A small-molecule ligand and the protein it binds are described below.
Small molecule (SMILES): CC(=O)N[C@@H]1[C@@H](O)[C@H](O)[C@@H](CO)O[C@H]1O

Sequence of chain 1.C:
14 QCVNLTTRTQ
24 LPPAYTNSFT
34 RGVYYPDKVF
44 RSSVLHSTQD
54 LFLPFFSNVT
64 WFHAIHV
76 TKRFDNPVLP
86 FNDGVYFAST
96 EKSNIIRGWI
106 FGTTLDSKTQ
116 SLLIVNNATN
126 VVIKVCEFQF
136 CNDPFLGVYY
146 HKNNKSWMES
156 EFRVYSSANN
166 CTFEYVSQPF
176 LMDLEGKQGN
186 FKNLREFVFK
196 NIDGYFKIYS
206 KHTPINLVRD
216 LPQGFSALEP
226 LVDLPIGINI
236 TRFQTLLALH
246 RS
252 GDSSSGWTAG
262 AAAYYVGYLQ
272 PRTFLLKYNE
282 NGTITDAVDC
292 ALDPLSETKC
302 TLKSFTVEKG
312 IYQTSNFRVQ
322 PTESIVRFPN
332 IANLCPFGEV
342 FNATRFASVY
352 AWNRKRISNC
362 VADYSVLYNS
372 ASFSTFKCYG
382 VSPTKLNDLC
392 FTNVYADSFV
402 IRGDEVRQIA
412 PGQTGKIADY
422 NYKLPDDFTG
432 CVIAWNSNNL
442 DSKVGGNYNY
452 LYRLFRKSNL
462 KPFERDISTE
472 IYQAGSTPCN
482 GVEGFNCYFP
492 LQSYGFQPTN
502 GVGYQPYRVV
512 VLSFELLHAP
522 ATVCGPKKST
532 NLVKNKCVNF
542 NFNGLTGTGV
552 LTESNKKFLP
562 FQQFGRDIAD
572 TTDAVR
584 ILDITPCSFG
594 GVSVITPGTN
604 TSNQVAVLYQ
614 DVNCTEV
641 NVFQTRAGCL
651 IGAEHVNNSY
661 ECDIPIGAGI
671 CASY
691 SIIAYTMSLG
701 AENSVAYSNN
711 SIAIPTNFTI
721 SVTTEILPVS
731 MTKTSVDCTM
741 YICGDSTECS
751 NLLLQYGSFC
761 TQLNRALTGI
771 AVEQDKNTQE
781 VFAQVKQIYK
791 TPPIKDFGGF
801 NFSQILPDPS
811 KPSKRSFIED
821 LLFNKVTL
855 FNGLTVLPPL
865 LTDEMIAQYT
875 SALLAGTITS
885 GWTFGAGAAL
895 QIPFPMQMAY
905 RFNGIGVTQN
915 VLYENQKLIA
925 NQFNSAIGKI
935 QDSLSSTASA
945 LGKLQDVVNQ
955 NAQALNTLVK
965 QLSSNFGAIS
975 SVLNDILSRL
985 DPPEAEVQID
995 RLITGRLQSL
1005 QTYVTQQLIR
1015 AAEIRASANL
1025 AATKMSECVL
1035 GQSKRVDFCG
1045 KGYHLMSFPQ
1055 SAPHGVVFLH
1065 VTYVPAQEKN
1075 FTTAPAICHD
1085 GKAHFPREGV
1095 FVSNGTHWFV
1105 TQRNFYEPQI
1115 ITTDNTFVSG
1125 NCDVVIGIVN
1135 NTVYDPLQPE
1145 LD

Sequence of chain 1.A:
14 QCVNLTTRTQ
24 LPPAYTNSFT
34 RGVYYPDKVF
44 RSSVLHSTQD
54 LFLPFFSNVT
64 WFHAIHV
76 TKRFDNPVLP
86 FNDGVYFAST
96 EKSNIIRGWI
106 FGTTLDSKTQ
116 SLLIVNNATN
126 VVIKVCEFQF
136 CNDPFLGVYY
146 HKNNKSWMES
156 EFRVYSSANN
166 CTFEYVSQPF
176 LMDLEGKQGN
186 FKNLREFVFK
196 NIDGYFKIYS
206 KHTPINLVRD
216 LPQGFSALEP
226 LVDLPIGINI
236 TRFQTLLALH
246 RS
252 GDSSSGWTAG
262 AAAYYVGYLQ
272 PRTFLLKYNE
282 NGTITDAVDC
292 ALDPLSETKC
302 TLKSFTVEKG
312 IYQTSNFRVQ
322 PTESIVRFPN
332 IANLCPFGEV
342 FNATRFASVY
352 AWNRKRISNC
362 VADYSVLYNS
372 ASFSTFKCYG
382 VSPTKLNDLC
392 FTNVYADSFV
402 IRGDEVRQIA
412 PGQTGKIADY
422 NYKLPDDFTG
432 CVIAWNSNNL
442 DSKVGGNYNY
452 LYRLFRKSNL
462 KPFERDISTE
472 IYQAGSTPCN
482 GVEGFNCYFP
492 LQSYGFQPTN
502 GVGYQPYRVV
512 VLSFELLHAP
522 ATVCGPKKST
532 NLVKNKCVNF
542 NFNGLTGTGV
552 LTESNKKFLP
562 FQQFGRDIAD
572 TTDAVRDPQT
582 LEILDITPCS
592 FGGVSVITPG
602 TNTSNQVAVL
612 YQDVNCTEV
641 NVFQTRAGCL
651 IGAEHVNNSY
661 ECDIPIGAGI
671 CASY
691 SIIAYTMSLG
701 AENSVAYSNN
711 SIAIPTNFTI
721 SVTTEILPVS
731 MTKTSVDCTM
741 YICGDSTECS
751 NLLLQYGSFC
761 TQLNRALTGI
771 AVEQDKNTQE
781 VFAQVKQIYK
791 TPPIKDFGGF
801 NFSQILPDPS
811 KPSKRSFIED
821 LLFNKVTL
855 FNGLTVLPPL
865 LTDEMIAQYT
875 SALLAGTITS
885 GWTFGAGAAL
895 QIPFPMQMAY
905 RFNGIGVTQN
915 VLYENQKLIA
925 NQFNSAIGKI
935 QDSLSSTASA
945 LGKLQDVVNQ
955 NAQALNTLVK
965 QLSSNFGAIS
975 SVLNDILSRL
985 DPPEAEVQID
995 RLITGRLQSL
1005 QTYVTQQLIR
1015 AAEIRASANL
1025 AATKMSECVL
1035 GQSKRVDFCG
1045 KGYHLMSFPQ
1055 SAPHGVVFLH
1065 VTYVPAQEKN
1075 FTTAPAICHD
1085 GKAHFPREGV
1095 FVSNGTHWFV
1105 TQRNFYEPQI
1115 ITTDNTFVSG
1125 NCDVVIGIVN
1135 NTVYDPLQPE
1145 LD

Binding-site contacts:
Ligand atom C8 contacts residue ASN710 of chain 1.C at 3.8 Å.
Ligand atom C2 contacts residue ASN709 of chain 1.C at 2.5 Å.
Ligand atom C7 contacts residue ASN710 of chain 1.C at 4.2 Å.
Ligand atom N2 contacts residue ASN710 of chain 1.C at 3.9 Å.
Ligand atom C7 contacts residue ASN709 of chain 1.C at 3.2 Å.
Ligand atom C7 contacts residue GLY1131 of chain 1.C at 4.3 Å.
Ligand atom N2 contacts residue ASN709 of chain 1.C at 2.9 Å (h-bond).
Ligand atom C8 contacts residue GLY1131 of chain 1.C at 3.7 Å.
Ligand atom C5 contacts residue ASN709 of chain 1.C at 3.7 Å.
Ligand atom C8 contacts residue ASN709 of chain 1.C at 4.4 Å.
Ligand atom O7 contacts residue GLY1131 of chain 1.C at 4.1 Å.
Ligand atom O7 contacts residue ASN709 of chain 1.C at 3.1 Å (h-bond).
Ligand atom O5 contacts residue ASP796 of chain 1.A at 3.7 Å.
Ligand atom O5 contacts residue ASN709 of chain 1.C at 2.4 Å (h-bond).
Ligand atom C1 contacts residue ASN709 of chain 1.C at 1.4 Å.
Ligand atom C4 contacts residue ASN709 of chain 1.C at 4.2 Å.
Ligand atom C1 contacts residue ASP796 of chain 1.A at 4.4 Å.
Ligand atom C1 contacts residue ASN710 of chain 1.C at 4.1 Å.
Ligand atom C3 contacts residue ASN709 of chain 1.C at 3.8 Å.
Ligand atom O6 contacts residue ASP796 of chain 1.A at 4.1 Å.